The protein below binds the small molecule below.
Small molecule (SMILES): CC(=O)N[C@H]1[C@H](O[C@H]2[C@H](O)[C@@H](NC(C)=O)CO[C@@H]2CO)O[C@H](CO)[C@@H](O[C@@H]2O[C@H](CO[C@H]3O[C@H](CO)[C@@H](O)[C@H](O)[C@@H]3O)[C@@H](O)[C@H](O[C@H]3O[C@H](CO)[C@@H](O)[C@H](O)[C@@H]3O)[C@@H]2O)[C@@H]1O

Binding-site contacts:
Ligand atom C6 contacts residue THR318 of chain 1.E at 4.4 Å.
Ligand atom N2 contacts residue FUL2 of chain 1.T at 3.4 Å (h-bond).
Ligand atom C7 contacts residue ASN38 of chain 1.E at 3.7 Å.
Ligand atom C3 contacts residue FUL2 of chain 1.T at 3.1 Å.
Ligand atom C2 contacts residue FUL2 of chain 1.T at 3.6 Å.
Ligand atom C8 contacts residue ASN38 of chain 1.E at 4.1 Å.
Ligand atom C3 contacts residue ASN38 of chain 1.E at 3.8 Å.
Ligand atom N2 contacts residue ASN38 of chain 1.E at 2.8 Å (h-bond).
Ligand atom C5 contacts residue ASN38 of chain 1.E at 3.6 Å.
Ligand atom C6 contacts residue LEU52 of chain 1.F at 4.2 Å (hydrophobic).
Ligand atom O6 contacts residue THR318 of chain 1.E at 4.4 Å.
Ligand atom C1 contacts residue ASN38 of chain 1.E at 1.4 Å.
Ligand atom C8 contacts residue THR40 of chain 1.E at 4.2 Å.
Ligand atom C2 contacts residue ASN38 of chain 1.E at 2.4 Å.
Ligand atom C1 contacts residue FUL2 of chain 1.T at 3.7 Å.
Ligand atom C4 contacts residue FUL2 of chain 1.T at 4.0 Å.
Ligand atom O4 contacts residue FUL2 of chain 1.T at 3.9 Å.
Ligand atom O3 contacts residue FUL2 of chain 1.T at 4.0 Å.
Ligand atom C5 contacts residue FUL2 of chain 1.T at 4.2 Å.
Ligand atom C1 contacts residue THR318 of chain 1.E at 4.0 Å.
Ligand atom O6 contacts residue LEU52 of chain 1.F at 3.4 Å.
Ligand atom O5 contacts residue ASN38 of chain 1.E at 2.3 Å (h-bond).
Ligand atom C4 contacts residue ASN38 of chain 1.E at 4.2 Å.
Ligand atom C6 contacts residue THR40 of chain 1.E at 4.1 Å.
Ligand atom O5 contacts residue THR318 of chain 1.E at 3.4 Å (h-bond).

Sequence of chain 1.F:
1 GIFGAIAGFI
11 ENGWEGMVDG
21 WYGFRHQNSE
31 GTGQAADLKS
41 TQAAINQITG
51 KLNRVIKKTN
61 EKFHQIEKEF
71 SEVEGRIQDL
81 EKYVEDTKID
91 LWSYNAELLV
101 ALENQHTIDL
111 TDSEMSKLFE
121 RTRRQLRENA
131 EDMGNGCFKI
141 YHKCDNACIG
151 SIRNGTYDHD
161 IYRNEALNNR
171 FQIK

Sequence of chain 1.E:
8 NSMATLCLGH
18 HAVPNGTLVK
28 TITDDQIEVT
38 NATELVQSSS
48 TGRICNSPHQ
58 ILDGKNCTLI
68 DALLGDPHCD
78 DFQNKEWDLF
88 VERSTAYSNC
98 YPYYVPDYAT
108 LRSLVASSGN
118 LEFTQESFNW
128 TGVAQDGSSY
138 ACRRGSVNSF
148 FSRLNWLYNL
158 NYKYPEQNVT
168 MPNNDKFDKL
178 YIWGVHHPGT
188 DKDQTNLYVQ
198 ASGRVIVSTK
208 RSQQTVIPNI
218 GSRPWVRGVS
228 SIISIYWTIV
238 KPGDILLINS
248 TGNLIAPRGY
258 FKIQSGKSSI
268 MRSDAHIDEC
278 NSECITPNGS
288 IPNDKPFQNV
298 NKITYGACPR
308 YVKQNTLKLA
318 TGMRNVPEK